Sequence of chain 2.B:
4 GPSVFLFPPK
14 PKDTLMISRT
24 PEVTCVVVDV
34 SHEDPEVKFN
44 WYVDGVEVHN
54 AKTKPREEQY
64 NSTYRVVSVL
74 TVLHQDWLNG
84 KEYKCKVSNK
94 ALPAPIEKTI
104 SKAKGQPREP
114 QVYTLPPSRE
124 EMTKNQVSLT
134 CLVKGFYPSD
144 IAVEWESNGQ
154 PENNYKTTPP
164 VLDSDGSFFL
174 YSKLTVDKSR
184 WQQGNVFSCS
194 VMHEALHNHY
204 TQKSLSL

Sequence of chain 1.A:
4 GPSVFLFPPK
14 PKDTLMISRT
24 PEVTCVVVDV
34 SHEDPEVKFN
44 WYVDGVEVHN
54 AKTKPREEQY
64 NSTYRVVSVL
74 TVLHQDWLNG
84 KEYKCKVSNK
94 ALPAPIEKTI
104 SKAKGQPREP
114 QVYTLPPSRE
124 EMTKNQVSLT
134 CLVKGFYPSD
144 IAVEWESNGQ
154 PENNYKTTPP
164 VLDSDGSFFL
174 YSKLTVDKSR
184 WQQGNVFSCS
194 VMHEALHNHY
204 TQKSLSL

This small molecule binds to this protein.
Small molecule (SMILES): CC(=O)N[C@H]1[C@H](O[C@H]2[C@H](O)[C@@H](NC(C)=O)CO[C@@H]2CO[C@@H]2O[C@@H](C)[C@@H](O)[C@@H](O)[C@@H]2O)O[C@H](CO)[C@@H](O[C@@H]2O[C@H](CO[C@H]3O[C@H](CO)[C@@H](O)[C@H](O)[C@@H]3O[C@@H]3O[C@H](CO)[C@@H](O)[C@H](O)[C@H]3NC(C)=O)[C@@H](O)[C@H](O[C@H]3O[C@H](CO)[C@@H](O)[C@H](O)[C@@H]3O[C@@H]3O[C@H](CO)[C@@H](O)[C@H](O)[C@H]3NC(C)=O)[C@@H]2O)[C@@H]1O

Binding-site contacts:
Ligand atom C7 contacts residue ASN64 of chain 1.A at 3.7 Å.
Ligand atom N2 contacts residue ASN64 of chain 1.A at 2.8 Å (h-bond).
Ligand atom C4 contacts residue ASN151 of chain 2.B at 3.5 Å.
Ligand atom C5 contacts residue PHE10 of chain 1.A at 3.5 Å (hydrophobic).
Ligand atom C3 contacts residue ASP32 of chain 1.A at 3.9 Å.
Ligand atom O4 contacts residue LYS101 of chain 1.A at 3.6 Å.
Ligand atom C7 contacts residue ASN151 of chain 2.B at 3.8 Å.
Ligand atom O4 contacts residue GLN186 of chain 2.B at 3.8 Å.
Ligand atom C2 contacts residue ASP32 of chain 1.A at 3.9 Å.
Ligand atom O6 contacts residue PHE10 of chain 1.A at 3.9 Å.
Ligand atom C8 contacts residue ARG68 of chain 1.A at 3.4 Å.
Ligand atom C3 contacts residue ASN151 of chain 2.B at 3.7 Å.
Ligand atom O4 contacts residue LYS13 of chain 1.A at 3.0 Å (salt-bridge).
Ligand atom C1 contacts residue ASN64 of chain 1.A at 1.5 Å.
Ligand atom O7 contacts residue ASP32 of chain 1.A at 3.4 Å (salt-bridge).
Ligand atom C3 contacts residue ASN64 of chain 1.A at 3.8 Å.
Ligand atom C6 contacts residue PHE10 of chain 1.A at 3.8 Å (hydrophobic).
Ligand atom O7 contacts residue VAL29 of chain 1.A at 3.8 Å.
Ligand atom O5 contacts residue ASN64 of chain 1.A at 2.5 Å (h-bond).
Ligand atom O7 contacts residue ARG68 of chain 1.A at 3.3 Å (salt-bridge).
Ligand atom C2 contacts residue ASN151 of chain 2.B at 3.5 Å.
Ligand atom N2 contacts residue ASP32 of chain 1.A at 2.9 Å (salt-bridge).
Ligand atom C2 contacts residue ASN64 of chain 1.A at 2.5 Å.
Ligand atom C3 contacts residue LYS101 of chain 1.A at 3.7 Å.
Ligand atom C6 contacts residue THR27 of chain 1.A at 3.6 Å.
Ligand atom C1 contacts residue PHE10 of chain 1.A at 3.8 Å (hydrophobic).
Ligand atom O4 contacts residue ASN188 of chain 2.B at 3.7 Å.
Ligand atom C1 contacts residue THR66 of chain 1.A at 3.4 Å.
Ligand atom C5 contacts residue ASN64 of chain 1.A at 3.6 Å.
Ligand atom O3 contacts residue LYS13 of chain 1.A at 3.3 Å.
Ligand atom O7 contacts residue ASN151 of chain 2.B at 3.2 Å (h-bond).
Ligand atom O4 contacts residue VAL31 of chain 1.A at 3.5 Å.
Ligand atom C7 contacts residue ARG68 of chain 1.A at 3.6 Å.
Ligand atom O7 contacts residue LYS101 of chain 1.A at 3.5 Å (salt-bridge).
Ligand atom C4 contacts residue PHE8 of chain 1.A at 3.9 Å (hydrophobic).
Ligand atom C7 contacts residue ASP32 of chain 1.A at 3.5 Å.
Ligand atom O6 contacts residue VAL189 of chain 2.B at 3.8 Å.
Ligand atom C2 contacts residue PHE10 of chain 1.A at 3.7 Å (hydrophobic).
Ligand atom O7 contacts residue VAL31 of chain 1.A at 3.8 Å.
Ligand atom O3 contacts residue ASN151 of chain 2.B at 3.2 Å (h-bond).